The small molecule below binds the protein below.
Small molecule (SMILES): CCCC(=O)O

Sequence of chain 1.B:
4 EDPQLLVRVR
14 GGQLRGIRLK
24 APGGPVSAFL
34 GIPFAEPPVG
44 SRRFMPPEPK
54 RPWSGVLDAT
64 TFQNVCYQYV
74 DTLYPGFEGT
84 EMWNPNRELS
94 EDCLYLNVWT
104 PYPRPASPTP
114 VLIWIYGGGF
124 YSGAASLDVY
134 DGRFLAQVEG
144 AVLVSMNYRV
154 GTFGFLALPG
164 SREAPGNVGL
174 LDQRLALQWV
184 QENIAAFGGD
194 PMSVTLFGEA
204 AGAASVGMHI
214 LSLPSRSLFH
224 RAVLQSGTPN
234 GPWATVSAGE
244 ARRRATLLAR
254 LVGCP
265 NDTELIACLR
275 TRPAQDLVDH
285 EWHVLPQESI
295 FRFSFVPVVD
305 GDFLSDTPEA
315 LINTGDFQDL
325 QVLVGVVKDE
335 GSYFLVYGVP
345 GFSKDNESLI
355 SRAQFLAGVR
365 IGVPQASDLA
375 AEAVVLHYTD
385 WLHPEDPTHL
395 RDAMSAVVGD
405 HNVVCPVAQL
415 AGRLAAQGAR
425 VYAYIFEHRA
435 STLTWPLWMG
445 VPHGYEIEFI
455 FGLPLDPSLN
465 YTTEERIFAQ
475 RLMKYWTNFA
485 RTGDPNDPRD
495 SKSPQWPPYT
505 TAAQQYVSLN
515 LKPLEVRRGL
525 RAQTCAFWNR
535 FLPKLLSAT

Binding-site contacts:
Ligand atom C1 contacts residue TYR124 of chain 1.B at 3.2 Å (hydrophobic).
Ligand atom C2 contacts residue ETM1 of chain 1.Q at 3.8 Å.
Ligand atom O2 contacts residue GLY121 of chain 1.B at 3.4 Å (h-bond).
Ligand atom C4 contacts residue GLY122 of chain 1.B at 3.4 Å.
Ligand atom C4 contacts residue ALA203 of chain 1.B at 3.4 Å (hydrophobic).
Ligand atom C2 contacts residue PHE338 of chain 1.B at 3.8 Å (hydrophobic).
Ligand atom C3 contacts residue ETM1 of chain 1.Q at 2.8 Å.
Ligand atom C1 contacts residue GLY122 of chain 1.B at 4.2 Å.
Ligand atom C4 contacts residue ETM1 of chain 1.Q at 3.6 Å.
Ligand atom C3 contacts residue HIS447 of chain 1.B at 4.2 Å.
Ligand atom O1 contacts residue ETM1 of chain 1.Q at 4.0 Å.
Ligand atom C3 contacts residue ALA203 of chain 1.B at 4.2 Å (hydrophobic).
Ligand atom O1 contacts residue PHE295 of chain 1.B at 4.0 Å.
Ligand atom O1 contacts residue HIS447 of chain 1.B at 3.0 Å (h-bond).
Ligand atom C4 contacts residue PHE297 of chain 1.B at 4.4 Å (hydrophobic).
Ligand atom C4 contacts residue GLY121 of chain 1.B at 4.0 Å.
Ligand atom O2 contacts residue ALA203 of chain 1.B at 3.4 Å.
Ligand atom C3 contacts residue GLY122 of chain 1.B at 3.4 Å.
Ligand atom C2 contacts residue PHE297 of chain 1.B at 4.0 Å (hydrophobic).
Ligand atom C2 contacts residue GLY122 of chain 1.B at 3.9 Å.
Ligand atom O2 contacts residue ALA204 of chain 1.B at 3.1 Å (h-bond).
Ligand atom O1 contacts residue ALA204 of chain 1.B at 4.4 Å.
Ligand atom C1 contacts residue ETM1 of chain 1.Q at 3.3 Å.
Ligand atom O1 contacts residue PHE297 of chain 1.B at 4.3 Å.
Ligand atom O2 contacts residue GLY120 of chain 1.B at 4.5 Å.
Ligand atom C2 contacts residue TYR124 of chain 1.B at 4.5 Å (hydrophobic).
Ligand atom C1 contacts residue GLY121 of chain 1.B at 4.1 Å.
Ligand atom C2 contacts residue GLY121 of chain 1.B at 4.3 Å.
Ligand atom O1 contacts residue ALA203 of chain 1.B at 3.5 Å.
Ligand atom C4 contacts residue ALA204 of chain 1.B at 4.0 Å (hydrophobic).
Ligand atom C3 contacts residue GLY121 of chain 1.B at 3.7 Å.
Ligand atom O2 contacts residue GLY122 of chain 1.B at 2.7 Å (h-bond).
Ligand atom O1 contacts residue PHE338 of chain 1.B at 3.9 Å.
Ligand atom C4 contacts residue HIS447 of chain 1.B at 3.8 Å.
Ligand atom O2 contacts residue ETM1 of chain 1.Q at 4.5 Å.